Binding-site contacts:
Ligand atom CE1 contacts residue VAL75 of chain 1.D at 3.0 Å (hydrophobic).
Ligand atom CD1 contacts residue ASN60 of chain 1.C at 3.3 Å.
Ligand atom CD2 contacts residue PHE52 of chain 1.C at 3.3 Å (hydrophobic).
Ligand atom O contacts residue VAL63 of chain 1.C at 3.0 Å.
Ligand atom NZ contacts residue TYR27 of chain 1.D at 3.3 Å.
Ligand atom N contacts residue SER51 of chain 1.C at 3.0 Å (h-bond).
Ligand atom O contacts residue VAL70 of chain 1.C at 3.2 Å.
Ligand atom CB contacts residue VAL63 of chain 1.C at 3.4 Å (hydrophobic).
Ligand atom O contacts residue PHE52 of chain 1.C at 3.1 Å.
Ligand atom O contacts residue ILE82 of chain 1.D at 2.6 Å.
Ligand atom N contacts residue GLN7 of chain 1.C at 3.4 Å (h-bond).
Ligand atom O contacts residue ASN60 of chain 1.C at 2.6 Å (h-bond).
Ligand atom O contacts residue ASN67 of chain 1.C at 2.6 Å (h-bond).
Ligand atom N contacts residue ASN79 of chain 1.D at 2.8 Å (h-bond).
Ligand atom CE contacts residue TRP58 of chain 1.D at 3.4 Å (hydrophobic).
Ligand atom CD2 contacts residue SER10 of chain 1.D at 3.1 Å.
Ligand atom O contacts residue ILE82 of chain 1.D at 3.1 Å.
Ligand atom CA contacts residue SER51 of chain 1.C at 3.3 Å.
Ligand atom CB contacts residue HIS78 of chain 1.D at 3.2 Å.
Ligand atom CD2 contacts residue SER51 of chain 1.C at 3.3 Å.
Ligand atom O contacts residue VAL75 of chain 1.D at 3.1 Å.
Ligand atom CD1 contacts residue ASN57 of chain 1.D at 3.1 Å.
Ligand atom O contacts residue ASN79 of chain 1.D at 2.8 Å (h-bond).
Ligand atom CA contacts residue PHE49 of chain 1.C at 3.1 Å (hydrophobic).
Ligand atom NZ contacts residue MET71 of chain 1.C at 3.2 Å.
Ligand atom CA contacts residue ASN79 of chain 1.D at 3.2 Å.
Ligand atom O contacts residue ALA50 of chain 1.C at 3.4 Å.
Ligand atom C contacts residue ASN79 of chain 1.D at 3.3 Å.
Ligand atom O contacts residue ARG74 of chain 1.C at 3.0 Å (salt-bridge).
Ligand atom CE1 contacts residue ASN60 of chain 1.C at 2.8 Å.
Ligand atom NZ contacts residue GLU6 of chain 1.D at 3.3 Å (salt-bridge).
Ligand atom CA contacts residue GLN7 of chain 1.C at 3.4 Å.
Ligand atom CE2 contacts residue SER10 of chain 1.D at 3.1 Å.
Ligand atom CD1 contacts residue ALA50 of chain 1.C at 3.2 Å (hydrophobic).
Ligand atom O contacts residue VAL70 of chain 1.C at 2.8 Å.
Ligand atom CD contacts residue MET71 of chain 1.C at 3.3 Å (hydrophobic).
Ligand atom CB contacts residue GLN7 of chain 1.C at 3.3 Å.
Ligand atom CG contacts residue TRP58 of chain 1.D at 3.3 Å (hydrophobic).
Ligand atom O contacts residue TRP58 of chain 1.D at 3.0 Å (h-bond).
Ligand atom O contacts residue VAL75 of chain 1.D at 2.9 Å.

Sequence of chain 1.D:
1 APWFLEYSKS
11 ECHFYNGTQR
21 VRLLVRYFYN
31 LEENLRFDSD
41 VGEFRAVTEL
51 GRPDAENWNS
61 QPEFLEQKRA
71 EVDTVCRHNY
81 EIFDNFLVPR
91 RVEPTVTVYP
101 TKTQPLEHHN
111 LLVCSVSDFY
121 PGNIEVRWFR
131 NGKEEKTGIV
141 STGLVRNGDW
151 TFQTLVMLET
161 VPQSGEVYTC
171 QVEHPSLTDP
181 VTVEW

Sequence of chain 1.C:
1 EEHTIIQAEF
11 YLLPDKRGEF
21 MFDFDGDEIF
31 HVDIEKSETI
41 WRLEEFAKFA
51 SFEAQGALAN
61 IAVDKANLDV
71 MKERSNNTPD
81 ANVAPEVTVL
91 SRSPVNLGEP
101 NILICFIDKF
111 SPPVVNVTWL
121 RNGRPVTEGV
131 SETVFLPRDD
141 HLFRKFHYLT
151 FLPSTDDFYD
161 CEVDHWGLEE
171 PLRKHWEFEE

The protein below binds the small molecule below.
Small molecule (SMILES): CC[C@H](C)[C@H](NC(=O)[C@H](CC(C)C)NC(=O)[C@H](CC(=O)O)NC(=O)[C@H](C)N)C(=O)N[C@@H](C)C(=O)N[C@@H](Cc1ccc(O)cc1)C(=O)N[C@@H](Cc1ccccc1)C(=O)N[C@@H](CCCCN)C(=O)N[C@@H](C)C(=O)N[C@@H](C)C(=O)N[C@H](C(=O)N[C@@H](CCCCN)C(=O)N[C@@H](Cc1ccccc1)C(=O)O)[C@@H](C)O